This small molecule binds to this protein.
Small molecule (SMILES): CSCC[C@H](NC(=O)[C@@H](NC(=O)[C@H](CCC(=O)O)NC(=O)[C@H](CCSC)NC(=O)[C@H](CC(N)=O)NC(=O)[C@H](CCC(=O)O)NC(=O)[C@H](CC(N)=O)NC(=O)[C@H](CO)NC(=O)[C@H](C)N)[C@@H](C)O)C(=O)O

Binding-site contacts:
Ligand atom N contacts residue LEU54 of chain 1.E at 3.1 Å (h-bond).
Ligand atom N contacts residue GLU63 of chain 1.A at 2.8 Å (salt-bridge).
Ligand atom O contacts residue TRP73 of chain 1.A at 3.0 Å (h-bond).
Ligand atom O contacts residue GLN70 of chain 1.A at 3.3 Å (h-bond).
Ligand atom OXT contacts residue TYR84 of chain 1.A at 2.7 Å (h-bond).
Ligand atom O contacts residue ASN80 of chain 1.A at 3.1 Å (h-bond).
Ligand atom O contacts residue TRP147 of chain 1.A at 2.8 Å (h-bond).
Ligand atom CB contacts residue GLU63 of chain 1.A at 3.4 Å.
Ligand atom OE1 contacts residue ARG56 of chain 1.E at 2.8 Å (salt-bridge).
Ligand atom N contacts residue TYR156 of chain 1.A at 3.0 Å (h-bond).
Ligand atom N contacts residue GLN70 of chain 1.A at 2.8 Å (h-bond).
Ligand atom ND2 contacts residue GLN70 of chain 1.A at 3.1 Å (h-bond).
Ligand atom CB contacts residue GLN70 of chain 1.A at 3.4 Å.
Ligand atom N contacts residue TYR171 of chain 1.A at 2.8 Å (h-bond).
Ligand atom O contacts residue TRP147 of chain 1.A at 2.9 Å (h-bond).
Ligand atom OD1 contacts residue GLN97 of chain 1.A at 3.3 Å (h-bond).
Ligand atom O contacts residue LYS146 of chain 1.A at 2.9 Å (salt-bridge).
Ligand atom OD1 contacts residue TYR159 of chain 1.A at 3.3 Å.
Ligand atom C contacts residue TYR7 of chain 1.A at 3.4 Å (hydrophobic).
Ligand atom N contacts residue TYR7 of chain 1.A at 3.4 Å (h-bond).
Ligand atom N contacts residue SER77 of chain 1.A at 3.4 Å (h-bond).
Ligand atom O contacts residue LYS66 of chain 1.A at 3.4 Å (salt-bridge).
Ligand atom OG1 contacts residue LEU54 of chain 1.E at 3.1 Å (h-bond).
Ligand atom OXT contacts residue LYS146 of chain 1.A at 3.3 Å (salt-bridge).
Ligand atom OG1 contacts residue ASN55 of chain 1.E at 2.7 Å (h-bond).
Ligand atom OG contacts residue GLU63 of chain 1.A at 3.0 Å (salt-bridge).
Ligand atom C contacts residue LYS146 of chain 1.A at 3.3 Å.
Ligand atom OE2 contacts residue ARG56 of chain 1.E at 3.3 Å (salt-bridge).
Ligand atom OE1 contacts residue LYS146 of chain 1.A at 3.0 Å (salt-bridge).
Ligand atom CG contacts residue GLN70 of chain 1.A at 3.3 Å.
Ligand atom O contacts residue TRP73 of chain 1.A at 3.4 Å (h-bond).
Ligand atom CB contacts residue TYR156 of chain 1.A at 3.4 Å (hydrophobic).
Ligand atom OE1 contacts residue SER150 of chain 1.A at 3.0 Å (h-bond).
Ligand atom ND2 contacts residue GLN97 of chain 1.A at 2.8 Å (h-bond).
Ligand atom OE2 contacts residue LYS146 of chain 1.A at 3.4 Å.
Ligand atom O contacts residue TYR159 of chain 1.A at 2.7 Å (h-bond).
Ligand atom CG contacts residue LEU54 of chain 1.E at 3.3 Å (hydrophobic).
Ligand atom ND2 contacts residue TRP73 of chain 1.A at 3.4 Å.
Ligand atom O contacts residue TYR84 of chain 1.A at 3.4 Å (h-bond).
Ligand atom OXT contacts residue THR143 of chain 1.A at 2.7 Å (h-bond).

Sequence of chain 1.E:
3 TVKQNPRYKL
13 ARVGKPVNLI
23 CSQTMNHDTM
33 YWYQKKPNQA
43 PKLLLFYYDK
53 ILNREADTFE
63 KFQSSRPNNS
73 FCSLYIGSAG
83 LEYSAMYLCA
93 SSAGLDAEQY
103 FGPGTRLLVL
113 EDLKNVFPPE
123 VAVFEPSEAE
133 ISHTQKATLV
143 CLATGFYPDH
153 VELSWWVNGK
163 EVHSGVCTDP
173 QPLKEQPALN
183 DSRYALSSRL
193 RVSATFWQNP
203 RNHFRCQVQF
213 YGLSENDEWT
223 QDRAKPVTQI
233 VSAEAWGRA

Sequence of chain 1.A:
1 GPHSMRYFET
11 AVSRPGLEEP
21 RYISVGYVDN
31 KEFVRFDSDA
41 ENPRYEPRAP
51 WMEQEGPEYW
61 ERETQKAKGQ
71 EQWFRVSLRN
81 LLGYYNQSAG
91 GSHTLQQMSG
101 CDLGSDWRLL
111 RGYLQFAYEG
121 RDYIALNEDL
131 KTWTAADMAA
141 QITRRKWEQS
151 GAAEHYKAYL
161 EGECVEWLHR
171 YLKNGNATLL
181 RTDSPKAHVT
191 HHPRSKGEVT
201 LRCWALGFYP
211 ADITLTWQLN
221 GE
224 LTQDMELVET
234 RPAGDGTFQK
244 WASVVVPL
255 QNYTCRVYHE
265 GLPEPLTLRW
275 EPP